Sequence of chain 32.E:
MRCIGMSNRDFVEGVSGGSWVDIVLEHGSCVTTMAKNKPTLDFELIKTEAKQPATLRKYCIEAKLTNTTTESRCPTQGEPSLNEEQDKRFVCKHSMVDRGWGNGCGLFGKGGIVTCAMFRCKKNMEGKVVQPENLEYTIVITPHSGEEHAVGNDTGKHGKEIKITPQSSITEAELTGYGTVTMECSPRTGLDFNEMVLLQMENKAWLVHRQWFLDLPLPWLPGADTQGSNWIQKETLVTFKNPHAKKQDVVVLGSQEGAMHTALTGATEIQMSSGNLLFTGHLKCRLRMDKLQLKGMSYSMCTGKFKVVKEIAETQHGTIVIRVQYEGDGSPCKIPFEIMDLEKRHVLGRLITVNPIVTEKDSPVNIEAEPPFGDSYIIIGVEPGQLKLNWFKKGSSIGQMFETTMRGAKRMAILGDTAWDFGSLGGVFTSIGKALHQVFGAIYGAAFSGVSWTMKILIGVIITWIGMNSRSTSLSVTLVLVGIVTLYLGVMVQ

Binding-site contacts:
Ligand atom O5 contacts residue HIS158 of chain 32.E at 3.1 Å.
Ligand atom O7 contacts residue ASN153 of chain 32.E at 3.8 Å.
Ligand atom N2 contacts residue ASN153 of chain 32.E at 2.9 Å (h-bond).
Ligand atom C1 contacts residue HIS158 of chain 32.E at 3.8 Å.
Ligand atom C2 contacts residue HIS149 of chain 32.E at 3.6 Å.
Ligand atom C2 contacts residue ASN153 of chain 32.E at 2.5 Å.
Ligand atom C5 contacts residue HIS158 of chain 32.E at 4.3 Å.
Ligand atom C1 contacts residue HIS149 of chain 32.E at 4.2 Å.
Ligand atom O6 contacts residue HIS158 of chain 32.E at 3.8 Å.
Ligand atom C4 contacts residue ASN153 of chain 32.E at 4.2 Å.
Ligand atom C6 contacts residue THR155 of chain 32.E at 4.4 Å.
Ligand atom O5 contacts residue ASN153 of chain 32.E at 2.4 Å (h-bond).
Ligand atom C5 contacts residue THR155 of chain 32.E at 3.9 Å.
Ligand atom C6 contacts residue HIS158 of chain 32.E at 4.3 Å.
Ligand atom N2 contacts residue HIS149 of chain 32.E at 3.4 Å.
Ligand atom C1 contacts residue THR155 of chain 32.E at 3.9 Å.
Ligand atom O5 contacts residue THR155 of chain 32.E at 3.8 Å.
Ligand atom O6 contacts residue LYS157 of chain 32.E at 4.2 Å.
Ligand atom C6 contacts residue LYS157 of chain 32.E at 4.2 Å.
Ligand atom O5 contacts residue GLY156 of chain 32.E at 4.3 Å.
Ligand atom O7 contacts residue THR155 of chain 32.E at 4.1 Å.
Ligand atom O3 contacts residue HIS149 of chain 32.E at 4.1 Å.
Ligand atom C7 contacts residue ASN153 of chain 32.E at 3.5 Å.
Ligand atom C3 contacts residue ASN153 of chain 32.E at 3.8 Å.
Ligand atom C1 contacts residue ASN153 of chain 32.E at 1.4 Å.
Ligand atom C8 contacts residue GLY102 of chain 12.E at 4.2 Å.
Ligand atom C5 contacts residue ASN153 of chain 32.E at 3.7 Å.

This protein binds this small molecule.
Small molecule (SMILES): CC(=O)N[C@@H]1[C@@H](O)[C@H](O)[C@@H](CO)O[C@H]1O

Sequence of chain 12.E:
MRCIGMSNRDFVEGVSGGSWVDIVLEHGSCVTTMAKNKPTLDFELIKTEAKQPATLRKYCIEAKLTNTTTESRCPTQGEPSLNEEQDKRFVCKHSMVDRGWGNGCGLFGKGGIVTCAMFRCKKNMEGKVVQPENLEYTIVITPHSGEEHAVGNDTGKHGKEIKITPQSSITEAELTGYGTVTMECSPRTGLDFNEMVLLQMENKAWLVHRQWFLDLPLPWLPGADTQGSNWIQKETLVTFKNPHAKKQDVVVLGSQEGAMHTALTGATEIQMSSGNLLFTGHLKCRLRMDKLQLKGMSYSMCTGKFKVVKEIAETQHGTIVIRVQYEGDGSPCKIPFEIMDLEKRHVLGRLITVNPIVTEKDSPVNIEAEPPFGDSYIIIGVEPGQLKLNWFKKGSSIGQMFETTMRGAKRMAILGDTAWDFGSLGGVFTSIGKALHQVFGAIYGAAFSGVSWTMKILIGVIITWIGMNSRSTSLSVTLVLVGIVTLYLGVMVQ